This small molecule binds to this protein.
Small molecule (SMILES): CC(=O)N[C@H]1[C@H](O[C@H]2[C@H](O)[C@@H](NC(C)=O)CO[C@@H]2CO)O[C@H](CO)[C@@H](O[C@@H]2O[C@H](CO[C@H]3O[C@H](CO[C@H]4O[C@H](CO)[C@@H](O)[C@H](O)[C@@H]4O)[C@@H](O)[C@H](O[C@H]4O[C@H](CO)[C@@H](O)[C@H](O)[C@@H]4O)[C@@H]3O)[C@@H](O)[C@H](O[C@H]3O[C@H](CO)[C@@H](O)[C@H](O)[C@@H]3O[C@H]3O[C@H](CO)[C@@H](O)[C@H](O)[C@@H]3O[C@H]3O[C@H](CO)[C@@H](O)[C@H](O)[C@@H]3O)[C@@H]2O)[C@@H]1O

Sequence of chain 1.A:
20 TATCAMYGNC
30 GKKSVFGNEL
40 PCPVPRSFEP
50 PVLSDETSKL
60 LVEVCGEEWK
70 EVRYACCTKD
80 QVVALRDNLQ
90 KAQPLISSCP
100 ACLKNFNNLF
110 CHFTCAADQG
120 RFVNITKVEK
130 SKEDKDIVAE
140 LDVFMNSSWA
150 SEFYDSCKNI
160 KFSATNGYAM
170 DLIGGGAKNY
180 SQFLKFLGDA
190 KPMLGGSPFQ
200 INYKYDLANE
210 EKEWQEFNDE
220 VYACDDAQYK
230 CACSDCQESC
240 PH

Binding-site contacts:
Ligand atom O7 contacts residue ASN178 of chain 1.A at 3.0 Å (h-bond).
Ligand atom C6 contacts residue GLN181 of chain 1.A at 4.3 Å.
Ligand atom C4 contacts residue LYS184 of chain 1.A at 4.3 Å.
Ligand atom C7 contacts residue ASN178 of chain 1.A at 3.1 Å.
Ligand atom C2 contacts residue ASN178 of chain 1.A at 2.4 Å.
Ligand atom C8 contacts residue ASN178 of chain 1.A at 4.3 Å.
Ligand atom O6 contacts residue LYS184 of chain 1.A at 3.0 Å (salt-bridge).
Ligand atom O5 contacts residue ASN178 of chain 1.A at 2.4 Å (h-bond).
Ligand atom C4 contacts residue GLN181 of chain 1.A at 4.3 Å.
Ligand atom N2 contacts residue ASN178 of chain 1.A at 2.8 Å (h-bond).
Ligand atom C3 contacts residue ASN178 of chain 1.A at 3.8 Å.
Ligand atom O4 contacts residue LYS184 of chain 1.A at 3.2 Å.
Ligand atom C7 contacts residue SER180 of chain 1.A at 3.8 Å.
Ligand atom C7 contacts residue GLN181 of chain 1.A at 4.1 Å.
Ligand atom C8 contacts residue GLN181 of chain 1.A at 4.4 Å.
Ligand atom C4 contacts residue ASN178 of chain 1.A at 4.2 Å.
Ligand atom C3 contacts residue SER180 of chain 1.A at 3.7 Å.
Ligand atom C5 contacts residue GLN181 of chain 1.A at 3.7 Å.
Ligand atom C5 contacts residue ASN178 of chain 1.A at 3.6 Å.
Ligand atom O5 contacts residue GLN181 of chain 1.A at 3.8 Å.
Ligand atom N2 contacts residue SER180 of chain 1.A at 2.9 Å (h-bond).
Ligand atom C2 contacts residue SER180 of chain 1.A at 3.5 Å.
Ligand atom C8 contacts residue SER180 of chain 1.A at 4.0 Å.
Ligand atom O7 contacts residue GLN181 of chain 1.A at 3.3 Å (h-bond).
Ligand atom C1 contacts residue GLN181 of chain 1.A at 3.9 Å.
Ligand atom C8 contacts residue TYR179 of chain 1.A at 3.7 Å (hydrophobic).
Ligand atom O4 contacts residue GLN181 of chain 1.A at 4.0 Å.
Ligand atom C1 contacts residue SER180 of chain 1.A at 3.4 Å.
Ligand atom C1 contacts residue ASN178 of chain 1.A at 1.4 Å.
Ligand atom C6 contacts residue LYS184 of chain 1.A at 3.7 Å.